The protein below binds the small molecule below.
Small molecule (SMILES): N[C@@H](CO)C(=O)O

Sequence of chain 1.A:
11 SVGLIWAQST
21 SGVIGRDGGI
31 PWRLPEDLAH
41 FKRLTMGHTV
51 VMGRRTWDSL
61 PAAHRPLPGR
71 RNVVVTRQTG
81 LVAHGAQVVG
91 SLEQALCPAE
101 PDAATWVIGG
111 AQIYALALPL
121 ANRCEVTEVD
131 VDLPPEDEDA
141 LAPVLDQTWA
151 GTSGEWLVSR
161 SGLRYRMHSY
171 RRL

Binding-site contacts:
Ligand atom CA contacts residue HIS168 of chain 1.A at 4.2 Å.
Ligand atom OXT contacts residue GLN18 of chain 1.A at 4.2 Å.
Ligand atom OG contacts residue TYR170 of chain 1.A at 3.5 Å (h-bond).
Ligand atom CB contacts residue HIS168 of chain 1.A at 4.0 Å.
Ligand atom CA contacts residue GLN18 of chain 1.A at 4.3 Å.
Ligand atom N contacts residue GLU128 of chain 1.A at 2.8 Å (salt-bridge).
Ligand atom CB contacts residue TYR170 of chain 1.A at 3.5 Å (hydrophobic).
Ligand atom CA contacts residue GLU128 of chain 1.A at 4.2 Å.
Ligand atom CB contacts residue VAL126 of chain 1.A at 4.3 Å (hydrophobic).
Ligand atom OG contacts residue GLN18 of chain 1.A at 4.3 Å.
Ligand atom N contacts residue HIS168 of chain 1.A at 3.1 Å (h-bond).